Binding-site contacts:
Ligand atom O3 contacts residue GLY1 of chain 1.E at 2.9 Å (h-bond).
Ligand atom C7 contacts residue TYR122 of chain 1.E at 3.4 Å (hydrophobic).
Ligand atom O5 contacts residue TYR78 of chain 1.E at 4.2 Å.
Ligand atom O7 contacts residue GLY1 of chain 1.E at 3.1 Å (h-bond).
Ligand atom O4 contacts residue GLY121 of chain 1.E at 3.6 Å.
Ligand atom C4 contacts residue ASP125 of chain 1.E at 3.4 Å.
Ligand atom C2 contacts residue GLY1 of chain 1.E at 3.9 Å.
Ligand atom O5 contacts residue TYR122 of chain 1.E at 3.1 Å (h-bond).
Ligand atom C6 contacts residue TYR78 of chain 1.E at 3.8 Å (hydrophobic).
Ligand atom O6 contacts residue TRP123 of chain 1.E at 3.0 Å (h-bond).
Ligand atom C4 contacts residue GLY1 of chain 1.E at 4.0 Å.
Ligand atom C3 contacts residue TYR78 of chain 1.E at 3.7 Å (hydrophobic).
Ligand atom O5 contacts residue GLY1 of chain 1.E at 3.8 Å.
Ligand atom O5 contacts residue GLY121 of chain 1.E at 3.8 Å.
Ligand atom C1 contacts residue TYR122 of chain 1.E at 3.6 Å (hydrophobic).
Ligand atom C4 contacts residue TYR78 of chain 1.E at 3.7 Å (hydrophobic).
Ligand atom O1 contacts residue TYR122 of chain 1.E at 4.0 Å.
Ligand atom C6 contacts residue TYR122 of chain 1.E at 4.0 Å (hydrophobic).
Ligand atom C1 contacts residue TYR78 of chain 1.E at 4.3 Å (hydrophobic).
Ligand atom O6 contacts residue GLY121 of chain 1.E at 3.8 Å.
Ligand atom C1 contacts residue GLY1 of chain 1.E at 3.7 Å.
Ligand atom O6 contacts residue VAL80 of chain 1.E at 3.9 Å.
Ligand atom C3 contacts residue GLY1 of chain 1.E at 3.8 Å.
Ligand atom O6 contacts residue ASP125 of chain 1.E at 2.7 Å (salt-bridge).
Ligand atom C5 contacts residue TYR78 of chain 1.E at 3.7 Å (hydrophobic).
Ligand atom O4 contacts residue GLY1 of chain 1.E at 2.9 Å (h-bond).
Ligand atom C2 contacts residue PHE47 of chain 1.E at 4.3 Å (hydrophobic).
Ligand atom C2 contacts residue GLY1 of chain 1.E at 4.0 Å.
Ligand atom O4 contacts residue ASP125 of chain 1.E at 2.7 Å (salt-bridge).
Ligand atom C6 contacts residue TRP123 of chain 1.E at 3.6 Å (hydrophobic).
Ligand atom O1 contacts residue TYR78 of chain 1.E at 3.4 Å.
Ligand atom C7 contacts residue TYR78 of chain 1.E at 3.5 Å (hydrophobic).
Ligand atom O6 contacts residue TYR78 of chain 1.E at 3.8 Å.
Ligand atom C5 contacts residue ASP125 of chain 1.E at 3.8 Å.
Ligand atom C7 contacts residue GLY1 of chain 1.E at 4.1 Å.
Ligand atom O6 contacts residue ALA17 of chain 1.F at 3.9 Å.
Ligand atom O6 contacts residue TYR122 of chain 1.E at 3.2 Å (h-bond).
Ligand atom C6 contacts residue ASP125 of chain 1.E at 3.3 Å.
Ligand atom C5 contacts residue TYR122 of chain 1.E at 4.1 Å (hydrophobic).
Ligand atom C6 contacts residue VAL80 of chain 1.E at 3.9 Å (hydrophobic).

A small-molecule ligand and the protein it binds are described below.
Small molecule (SMILES): CO[C@H]1O[C@H](CO)[C@H](O)[C@H](O[C@@H]2O[C@H](CO)[C@H](O)[C@H](O)[C@H]2NC(C)=O)[C@H]1O

Sequence of chain 1.E:
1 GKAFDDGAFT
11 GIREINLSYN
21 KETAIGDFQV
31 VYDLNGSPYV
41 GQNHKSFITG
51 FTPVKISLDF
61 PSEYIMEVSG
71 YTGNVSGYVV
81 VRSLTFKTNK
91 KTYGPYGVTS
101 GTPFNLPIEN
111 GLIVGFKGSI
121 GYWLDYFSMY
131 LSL

Sequence of chain 1.F:
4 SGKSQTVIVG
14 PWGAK